Sequence of chain 1.H:
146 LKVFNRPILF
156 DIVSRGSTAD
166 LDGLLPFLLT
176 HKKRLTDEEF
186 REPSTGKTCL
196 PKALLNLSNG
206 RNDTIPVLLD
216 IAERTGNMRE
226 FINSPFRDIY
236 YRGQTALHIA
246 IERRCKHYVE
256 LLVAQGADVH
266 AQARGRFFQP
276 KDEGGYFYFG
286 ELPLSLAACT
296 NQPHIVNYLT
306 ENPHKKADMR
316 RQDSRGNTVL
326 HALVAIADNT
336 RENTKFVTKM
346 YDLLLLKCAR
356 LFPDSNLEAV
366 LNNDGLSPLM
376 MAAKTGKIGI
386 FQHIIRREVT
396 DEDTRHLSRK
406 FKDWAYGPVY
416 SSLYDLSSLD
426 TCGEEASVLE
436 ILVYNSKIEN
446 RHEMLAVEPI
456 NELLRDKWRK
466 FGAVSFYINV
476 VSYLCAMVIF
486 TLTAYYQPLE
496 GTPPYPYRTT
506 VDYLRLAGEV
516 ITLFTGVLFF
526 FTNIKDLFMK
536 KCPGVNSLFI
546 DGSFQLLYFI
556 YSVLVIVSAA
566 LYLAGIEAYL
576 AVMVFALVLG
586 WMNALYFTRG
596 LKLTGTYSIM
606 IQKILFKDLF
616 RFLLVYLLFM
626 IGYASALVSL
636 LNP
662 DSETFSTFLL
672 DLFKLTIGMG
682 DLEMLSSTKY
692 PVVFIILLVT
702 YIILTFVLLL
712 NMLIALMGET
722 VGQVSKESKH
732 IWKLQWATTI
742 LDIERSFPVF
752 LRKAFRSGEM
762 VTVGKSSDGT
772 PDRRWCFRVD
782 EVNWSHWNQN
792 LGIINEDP

Binding-site contacts:
Ligand atom N11 contacts residue TYR553 of chain 1.H at 3.9 Å.
Ligand atom C18 contacts residue GLN550 of chain 1.H at 3.9 Å.
Ligand atom O04 contacts residue ASN474 of chain 1.H at 2.6 Å (h-bond).
Ligand atom C33 contacts residue THR527 of chain 1.H at 3.9 Å.
Ligand atom C09 contacts residue PHE524 of chain 1.H at 3.2 Å (hydrophobic).
Ligand atom C16 contacts residue TYR591 of chain 1.H at 4.0 Å (hydrophobic).
Ligand atom C12 contacts residue TYR591 of chain 1.H at 3.9 Å (hydrophobic).
Ligand atom C33 contacts residue ASN528 of chain 1.H at 3.1 Å.
Ligand atom N10 contacts residue PHE524 of chain 1.H at 3.1 Å.
Ligand atom C02 contacts residue ASN474 of chain 1.H at 3.7 Å.
Ligand atom C29 contacts residue ILE744 of chain 1.H at 3.6 Å (hydrophobic).
Ligand atom C05 contacts residue ASN474 of chain 1.H at 3.6 Å.
Ligand atom N20 contacts residue ASP743 of chain 1.H at 4.0 Å.
Ligand atom C15 contacts residue PHE549 of chain 1.H at 3.9 Å (hydrophobic).
Ligand atom C15 contacts residue GLN550 of chain 1.H at 3.8 Å.
Ligand atom C03 contacts residue ASN474 of chain 1.H at 3.7 Å.
Ligand atom O34 contacts residue THR527 of chain 1.H at 3.1 Å.
Ligand atom C18 contacts residue ASN528 of chain 1.H at 3.7 Å.
Ligand atom N30 contacts residue PHE471 of chain 1.H at 3.4 Å.
Ligand atom C28 contacts residue ASP743 of chain 1.H at 3.9 Å.
Ligand atom N07 contacts residue ASN474 of chain 1.H at 3.7 Å.
Ligand atom C03 contacts residue TYR478 of chain 1.H at 3.3 Å (hydrophobic).
Ligand atom N30 contacts residue ILE744 of chain 1.H at 3.5 Å.
Ligand atom C24 contacts residue SER747 of chain 1.H at 3.2 Å.
Ligand atom O32 contacts residue ASN528 of chain 1.H at 2.9 Å (h-bond).
Ligand atom C19 contacts residue ASP743 of chain 1.H at 3.7 Å.
Ligand atom C33 contacts residue TYR553 of chain 1.H at 3.9 Å (hydrophobic).
Ligand atom O32 contacts residue TYR553 of chain 1.H at 4.0 Å.
Ligand atom C06 contacts residue ASN474 of chain 1.H at 2.8 Å.
Ligand atom C25 contacts residue SER747 of chain 1.H at 3.7 Å.
Ligand atom C14 contacts residue TYR591 of chain 1.H at 3.9 Å (hydrophobic).
Ligand atom N22 contacts residue THR527 of chain 1.H at 3.5 Å (h-bond).
Ligand atom O34 contacts residue PHE524 of chain 1.H at 3.9 Å.
Ligand atom C14 contacts residue TYR553 of chain 1.H at 3.4 Å (hydrophobic).
Ligand atom O34 contacts residue ASN528 of chain 1.H at 2.7 Å (h-bond).
Ligand atom C27 contacts residue TYR591 of chain 1.H at 3.9 Å (hydrophobic).
Ligand atom C03 contacts residue SER477 of chain 1.H at 3.5 Å.
Ligand atom C16 contacts residue GLN550 of chain 1.H at 3.8 Å.
Ligand atom C16 contacts residue ASP546 of chain 1.H at 3.4 Å.
Ligand atom C12 contacts residue TYR553 of chain 1.H at 3.9 Å (hydrophobic).

A protein and the small-molecule ligand that binds it are described below.
Small molecule (SMILES): CC(C)(O)c1cnc(N2C[C@@]3(CCC[C@](C)(Cn4cnc5ccc(C#N)cc54)C3)OC2=O)cn1